Binding-site contacts:
Ligand atom N2 contacts residue ASN15 of chain 1.B at 2.9 Å (h-bond).
Ligand atom C6 contacts residue MET126 of chain 1.B at 4.0 Å (hydrophobic).
Ligand atom C2 contacts residue ASN15 of chain 1.B at 2.4 Å.
Ligand atom O6 contacts residue SER17 of chain 1.B at 3.1 Å.
Ligand atom C8 contacts residue ASN15 of chain 1.B at 3.4 Å.
Ligand atom C7 contacts residue ASN15 of chain 1.B at 3.3 Å.
Ligand atom C3 contacts residue ASN15 of chain 1.B at 3.8 Å.
Ligand atom O5 contacts residue ASN15 of chain 1.B at 2.4 Å (h-bond).
Ligand atom C1 contacts residue ILE18 of chain 1.B at 4.4 Å (hydrophobic).
Ligand atom C1 contacts residue ASN15 of chain 1.B at 1.4 Å.
Ligand atom O5 contacts residue SER17 of chain 1.B at 3.7 Å.
Ligand atom O5 contacts residue ILE18 of chain 1.B at 3.7 Å.
Ligand atom C4 contacts residue ASN15 of chain 1.B at 4.2 Å.
Ligand atom C5 contacts residue ASN15 of chain 1.B at 3.7 Å.
Ligand atom O6 contacts residue THR112 of chain 1.B at 3.8 Å.
Ligand atom O7 contacts residue ASN15 of chain 1.B at 4.2 Å.
Ligand atom C6 contacts residue SER17 of chain 1.B at 3.4 Å.
Ligand atom C5 contacts residue SER17 of chain 1.B at 3.9 Å.

The protein below binds the small molecule below.
Small molecule (SMILES): CC(=O)N[C@@H]1[C@@H](O)[C@H](O)[C@@H](CO)O[C@H]1O

Sequence of chain 1.B:
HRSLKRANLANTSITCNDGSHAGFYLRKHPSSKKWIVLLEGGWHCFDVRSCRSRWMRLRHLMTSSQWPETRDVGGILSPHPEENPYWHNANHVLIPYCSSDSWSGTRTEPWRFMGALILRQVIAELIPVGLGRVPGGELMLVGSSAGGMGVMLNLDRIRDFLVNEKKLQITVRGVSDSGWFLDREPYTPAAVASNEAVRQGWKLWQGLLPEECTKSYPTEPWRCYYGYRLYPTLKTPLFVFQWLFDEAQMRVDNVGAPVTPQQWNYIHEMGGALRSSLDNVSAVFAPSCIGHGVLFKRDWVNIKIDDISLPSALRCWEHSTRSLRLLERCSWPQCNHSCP